This small molecule binds to this protein.
Small molecule (SMILES): CC(=O)N[C@H]1[C@H]([C@H](O)[C@H](O)CO)O[C@@](O)(C(=O)O)C[C@@H]1O

Sequence of chain 1.B:
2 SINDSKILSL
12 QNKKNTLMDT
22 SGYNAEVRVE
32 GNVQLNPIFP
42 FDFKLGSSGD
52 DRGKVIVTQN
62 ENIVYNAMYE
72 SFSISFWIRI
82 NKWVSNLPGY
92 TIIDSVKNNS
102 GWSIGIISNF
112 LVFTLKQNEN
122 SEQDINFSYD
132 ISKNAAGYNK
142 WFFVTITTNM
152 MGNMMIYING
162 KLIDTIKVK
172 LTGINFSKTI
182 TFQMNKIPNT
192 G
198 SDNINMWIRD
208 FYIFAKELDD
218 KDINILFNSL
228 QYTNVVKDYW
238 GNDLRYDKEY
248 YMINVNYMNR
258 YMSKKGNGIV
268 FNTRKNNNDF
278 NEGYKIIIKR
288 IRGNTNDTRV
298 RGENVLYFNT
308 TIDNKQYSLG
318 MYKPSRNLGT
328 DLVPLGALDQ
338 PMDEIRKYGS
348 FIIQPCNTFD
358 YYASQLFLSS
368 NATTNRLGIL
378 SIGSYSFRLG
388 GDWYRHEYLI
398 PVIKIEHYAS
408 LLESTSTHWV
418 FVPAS

Binding-site contacts:
Ligand atom O4 contacts residue LEU408 of chain 1.B at 4.1 Å.
Ligand atom C4 contacts residue SER378 of chain 1.B at 4.4 Å.
Ligand atom C4 contacts residue SER413 of chain 1.B at 3.8 Å.
Ligand atom O10 contacts residue SER378 of chain 1.B at 4.3 Å.
Ligand atom O1B contacts residue ILE379 of chain 1.B at 4.0 Å.
Ligand atom N5 contacts residue ILE379 of chain 1.B at 2.8 Å (h-bond).
Ligand atom O10 contacts residue LEU329 of chain 1.B at 4.4 Å.
Ligand atom O8 contacts residue GLY380 of chain 1.B at 3.3 Å.
Ligand atom C7 contacts residue ILE379 of chain 1.B at 4.3 Å (hydrophobic).
Ligand atom C1 contacts residue TYR254 of chain 1.B at 3.4 Å (hydrophobic).
Ligand atom O1A contacts residue TYR254 of chain 1.B at 3.1 Å (h-bond).
Ligand atom O4 contacts residue SER378 of chain 1.B at 3.8 Å.
Ligand atom C4 contacts residue ILE379 of chain 1.B at 3.6 Å (hydrophobic).
Ligand atom O9 contacts residue SER381 of chain 1.B at 3.0 Å (h-bond).
Ligand atom O1B contacts residue GLY380 of chain 1.B at 4.0 Å.
Ligand atom C8 contacts residue GLY380 of chain 1.B at 4.3 Å.
Ligand atom C11 contacts residue LEU408 of chain 1.B at 3.3 Å (hydrophobic).
Ligand atom O10 contacts residue VAL399 of chain 1.B at 4.2 Å.
Ligand atom C7 contacts residue GLY380 of chain 1.B at 4.1 Å.
Ligand atom N5 contacts residue SER378 of chain 1.B at 3.8 Å.
Ligand atom O10 contacts residue ILE379 of chain 1.B at 4.0 Å.
Ligand atom O4 contacts residue SER413 of chain 1.B at 2.9 Å (h-bond).
Ligand atom C10 contacts residue TYR382 of chain 1.B at 4.3 Å (hydrophobic).
Ligand atom C9 contacts residue SER381 of chain 1.B at 3.6 Å.
Ligand atom C6 contacts residue ILE379 of chain 1.B at 3.5 Å (hydrophobic).
Ligand atom C6 contacts residue GLY380 of chain 1.B at 4.0 Å.
Ligand atom O1B contacts residue TYR254 of chain 1.B at 2.8 Å (h-bond).
Ligand atom C9 contacts residue TYR382 of chain 1.B at 4.0 Å (hydrophobic).
Ligand atom C10 contacts residue LEU408 of chain 1.B at 4.4 Å (hydrophobic).
Ligand atom C10 contacts residue SER378 of chain 1.B at 4.0 Å.
Ligand atom N5 contacts residue TYR382 of chain 1.B at 4.3 Å.
Ligand atom O8 contacts residue SER381 of chain 1.B at 2.8 Å (h-bond).
Ligand atom C10 contacts residue ILE379 of chain 1.B at 3.8 Å (hydrophobic).
Ligand atom O1A contacts residue ASN253 of chain 1.B at 4.0 Å.
Ligand atom C7 contacts residue TYR382 of chain 1.B at 3.9 Å (hydrophobic).
Ligand atom O4 contacts residue SER411 of chain 1.B at 4.0 Å.
Ligand atom O10 contacts residue TYR382 of chain 1.B at 3.5 Å (h-bond).
Ligand atom O4 contacts residue ILE379 of chain 1.B at 4.3 Å.
Ligand atom C8 contacts residue SER381 of chain 1.B at 4.1 Å.
Ligand atom C5 contacts residue ILE379 of chain 1.B at 3.5 Å (hydrophobic).